Sequence of chain 1.A:
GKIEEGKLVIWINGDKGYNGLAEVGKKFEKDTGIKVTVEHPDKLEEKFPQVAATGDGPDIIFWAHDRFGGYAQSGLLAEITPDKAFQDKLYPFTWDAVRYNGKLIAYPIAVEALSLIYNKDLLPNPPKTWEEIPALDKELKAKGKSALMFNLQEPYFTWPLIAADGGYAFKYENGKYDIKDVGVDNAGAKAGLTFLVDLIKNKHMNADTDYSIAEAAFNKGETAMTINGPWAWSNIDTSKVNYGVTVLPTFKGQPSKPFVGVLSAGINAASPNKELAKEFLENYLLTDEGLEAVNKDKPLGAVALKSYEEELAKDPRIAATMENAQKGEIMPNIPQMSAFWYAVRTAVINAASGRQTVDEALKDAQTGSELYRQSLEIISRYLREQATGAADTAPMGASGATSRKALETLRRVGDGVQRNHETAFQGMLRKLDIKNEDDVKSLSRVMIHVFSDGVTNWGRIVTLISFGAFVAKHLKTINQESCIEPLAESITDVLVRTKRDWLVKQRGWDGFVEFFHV

This protein binds this small molecule.
Small molecule (SMILES): COc1nn(C)cc1C(=O)NS1(=O)=NC(=O)c2ccc3c(c2)N(C[C@@H]2CCO[C@H]2[C@@H](OC)/C(F)=C/C[C@H](C)C1)C[C@@]1(CCCc2cc(Cl)ccc21)CO3

Binding-site contacts:
Ligand atom C27 contacts residue PHE467 of chain 1.A at 3.6 Å (hydrophobic).
Ligand atom O21 contacts residue LEU464 of chain 1.A at 3.6 Å.
Ligand atom C24 contacts residue VAL450 of chain 1.A at 3.7 Å (hydrophobic).
Ligand atom C33 contacts residue MET447 of chain 1.A at 3.8 Å (hydrophobic).
Ligand atom C40 contacts residue MET428 of chain 1.A at 3.8 Å (hydrophobic).
Ligand atom C19 contacts residue LEU464 of chain 1.A at 3.6 Å (hydrophobic).
Ligand atom N35 contacts residue VAL450 of chain 1.A at 3.8 Å.
Ligand atom C32 contacts residue LEU464 of chain 1.A at 3.6 Å (hydrophobic).
Ligand atom C40 contacts residue ALA424 of chain 1.A at 3.7 Å (hydrophobic).
Ligand atom C31 contacts residue PHE467 of chain 1.A at 3.7 Å (hydrophobic).
Ligand atom C57 contacts residue THR463 of chain 1.A at 3.6 Å.
Ligand atom C7 contacts residue THR463 of chain 1.A at 3.3 Å.
Ligand atom C29 contacts residue PHE467 of chain 1.A at 3.7 Å (hydrophobic).
Ligand atom C31 contacts residue LEU464 of chain 1.A at 3.3 Å (hydrophobic).
Ligand atom C33 contacts residue PHE467 of chain 1.A at 3.7 Å (hydrophobic).
Ligand atom N11 contacts residue THR463 of chain 1.A at 2.9 Å (h-bond).
Ligand atom C28 contacts residue PHE467 of chain 1.A at 3.6 Å (hydrophobic).
Ligand atom C40 contacts residue PHE425 of chain 1.A at 3.6 Å (hydrophobic).
Ligand atom N5 contacts residue GLY459 of chain 1.A at 3.6 Å (h-bond).
Ligand atom C31 contacts residue MET447 of chain 1.A at 3.7 Å (hydrophobic).
Ligand atom C19 contacts residue ARG460 of chain 1.A at 3.5 Å.
Ligand atom C18 contacts residue ARG460 of chain 1.A at 3.4 Å.
Ligand atom O41 contacts residue ALA424 of chain 1.A at 3.8 Å.
Ligand atom C7 contacts residue GLY459 of chain 1.A at 3.0 Å.
Ligand atom N14 contacts residue THR463 of chain 1.A at 3.4 Å (h-bond).
Ligand atom F49 contacts residue ALA424 of chain 1.A at 3.3 Å.
Ligand atom C27 contacts residue MET447 of chain 1.A at 3.6 Å (hydrophobic).
Ligand atom O13 contacts residue ARG460 of chain 1.A at 3.5 Å.
Ligand atom C54 contacts residue HIS421 of chain 1.A at 3.5 Å.
Ligand atom C18 contacts residue THR463 of chain 1.A at 3.6 Å.
Ligand atom C6 contacts residue VAL417 of chain 1.A at 3.5 Å (hydrophobic).
Ligand atom C17 contacts residue THR463 of chain 1.A at 3.5 Å.
Ligand atom C9 contacts residue THR463 of chain 1.A at 3.8 Å.
Ligand atom C29 contacts residue MET447 of chain 1.A at 3.6 Å (hydrophobic).
Ligand atom C32 contacts residue PHE467 of chain 1.A at 3.7 Å (hydrophobic).
Ligand atom C28 contacts residue MET447 of chain 1.A at 3.6 Å (hydrophobic).
Ligand atom C54 contacts residue THR463 of chain 1.A at 3.7 Å.
Ligand atom C25 contacts residue VAL446 of chain 1.A at 3.8 Å (hydrophobic).
Ligand atom CL30 contacts residue LEU487 of chain 1.A at 3.6 Å.
Ligand atom C6 contacts residue GLY459 of chain 1.A at 3.8 Å.